Sequence of chain 1.C:
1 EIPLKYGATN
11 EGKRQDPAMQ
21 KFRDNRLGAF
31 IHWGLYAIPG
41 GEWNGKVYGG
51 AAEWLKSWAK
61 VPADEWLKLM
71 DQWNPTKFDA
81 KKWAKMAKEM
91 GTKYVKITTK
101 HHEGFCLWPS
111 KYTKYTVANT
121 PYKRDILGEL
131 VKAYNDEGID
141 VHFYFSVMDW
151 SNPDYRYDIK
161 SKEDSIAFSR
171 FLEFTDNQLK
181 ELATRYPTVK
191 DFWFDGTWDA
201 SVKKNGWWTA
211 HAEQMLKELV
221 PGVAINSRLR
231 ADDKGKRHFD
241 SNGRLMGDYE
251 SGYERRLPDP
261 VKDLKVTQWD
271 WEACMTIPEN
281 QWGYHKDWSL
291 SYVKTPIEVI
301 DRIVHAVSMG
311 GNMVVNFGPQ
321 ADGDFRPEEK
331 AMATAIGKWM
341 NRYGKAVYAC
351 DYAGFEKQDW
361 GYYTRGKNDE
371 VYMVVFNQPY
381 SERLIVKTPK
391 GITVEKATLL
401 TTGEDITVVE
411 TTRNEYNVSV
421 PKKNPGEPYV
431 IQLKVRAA

Binding-site contacts:
Ligand atom CBM contacts residue TRP198 of chain 1.C at 4.2 Å (hydrophobic).
Ligand atom CAE contacts residue GLU254 of chain 1.C at 3.5 Å.
Ligand atom OAQ contacts residue HIS101 of chain 1.C at 3.3 Å (h-bond).
Ligand atom CAB contacts residue HIS32 of chain 1.C at 4.2 Å.
Ligand atom OAQ contacts residue TRP282 of chain 1.C at 4.2 Å.
Ligand atom OAQ contacts residue GLU53 of chain 1.C at 2.9 Å (salt-bridge).
Ligand atom OAQ contacts residue TRP54 of chain 1.C at 3.3 Å (h-bond).
Ligand atom CBI contacts residue TRP198 of chain 1.C at 3.2 Å (hydrophobic).
Ligand atom CAB contacts residue GLU254 of chain 1.C at 3.4 Å.
Ligand atom NAA contacts residue ASP195 of chain 1.C at 2.9 Å (salt-bridge).
Ligand atom NAA contacts residue ARG228 of chain 1.C at 3.9 Å.
Ligand atom CAO contacts residue GLU254 of chain 1.C at 4.1 Å.
Ligand atom CAO contacts residue TRP193 of chain 1.C at 3.7 Å (hydrophobic).
Ligand atom CBJ contacts residue TRP198 of chain 1.C at 3.4 Å (hydrophobic).
Ligand atom OAQ contacts residue HIS102 of chain 1.C at 4.2 Å.
Ligand atom NAA contacts residue GLU254 of chain 1.C at 3.1 Å (salt-bridge).
Ligand atom CAG contacts residue TRP198 of chain 1.C at 4.0 Å (hydrophobic).
Ligand atom OAP contacts residue ASP195 of chain 1.C at 3.4 Å (salt-bridge).
Ligand atom CAF contacts residue GLU254 of chain 1.C at 3.1 Å.
Ligand atom OAP contacts residue HIS32 of chain 1.C at 2.6 Å (h-bond).
Ligand atom CAC contacts residue ASP195 of chain 1.C at 4.0 Å.
Ligand atom OAP contacts residue HIS101 of chain 1.C at 2.8 Å (h-bond).
Ligand atom CAO contacts residue ASP195 of chain 1.C at 4.2 Å.
Ligand atom CAO contacts residue HIS32 of chain 1.C at 3.9 Å.
Ligand atom CAC contacts residue TRP282 of chain 1.C at 3.6 Å (hydrophobic).
Ligand atom CAD contacts residue TRP282 of chain 1.C at 3.7 Å (hydrophobic).
Ligand atom CAC contacts residue HIS32 of chain 1.C at 3.3 Å.
Ligand atom CAE contacts residue ASP195 of chain 1.C at 3.2 Å.
Ligand atom CAD contacts residue GLU254 of chain 1.C at 4.2 Å.
Ligand atom CAO contacts residue TRP282 of chain 1.C at 3.9 Å (hydrophobic).
Ligand atom CAD contacts residue ASP195 of chain 1.C at 4.1 Å.
Ligand atom OAP contacts residue TYR144 of chain 1.C at 3.5 Å (h-bond).
Ligand atom CAC contacts residue HIS101 of chain 1.C at 3.9 Å.
Ligand atom CAB contacts residue TRP282 of chain 1.C at 3.6 Å (hydrophobic).
Ligand atom NAH contacts residue TRP54 of chain 1.C at 4.1 Å.
Ligand atom CAG contacts residue GLU254 of chain 1.C at 4.2 Å.
Ligand atom CAN contacts residue TRP54 of chain 1.C at 3.3 Å (hydrophobic).
Ligand atom CAD contacts residue GLU53 of chain 1.C at 3.6 Å.
Ligand atom CAB contacts residue ASP195 of chain 1.C at 3.8 Å.
Ligand atom CAD contacts residue HIS101 of chain 1.C at 4.1 Å.

A small-molecule ligand and the protein it binds are described below.
Small molecule (SMILES): CC1NC(CCNCC2=CC([Fe]C3C=CC=C3)C=C2)C(O)C1O